Sequence of chain 1.G:
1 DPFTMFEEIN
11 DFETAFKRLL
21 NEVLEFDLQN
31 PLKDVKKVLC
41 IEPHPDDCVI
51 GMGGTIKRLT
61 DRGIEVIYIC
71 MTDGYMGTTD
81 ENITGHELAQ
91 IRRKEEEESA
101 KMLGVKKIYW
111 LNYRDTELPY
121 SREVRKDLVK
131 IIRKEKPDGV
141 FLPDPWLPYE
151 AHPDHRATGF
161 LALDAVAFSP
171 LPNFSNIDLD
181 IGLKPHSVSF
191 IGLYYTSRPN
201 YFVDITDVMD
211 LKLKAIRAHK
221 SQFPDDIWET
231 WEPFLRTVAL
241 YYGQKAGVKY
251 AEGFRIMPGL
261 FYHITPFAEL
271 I

Binding-site contacts:
Ligand atom O5 contacts residue HIS152 of chain 1.B at 3.5 Å (h-bond).
Ligand atom O3 contacts residue HIS44 of chain 1.B at 3.7 Å.
Ligand atom O4 contacts residue HIS263 of chain 1.G at 3.8 Å.
Ligand atom C8 contacts residue ALA167 of chain 1.G at 3.5 Å (hydrophobic).
Ligand atom N2 contacts residue GLY259 of chain 1.G at 4.0 Å.
Ligand atom C7 contacts residue ALA167 of chain 1.G at 3.5 Å (hydrophobic).
Ligand atom O7 contacts residue ASP47 of chain 1.B at 3.2 Å (salt-bridge).
Ligand atom O3 contacts residue GLN222 of chain 1.B at 3.9 Å.
Ligand atom O1 contacts residue GLY259 of chain 1.G at 3.4 Å (h-bond).
Ligand atom O7 contacts residue HIS155 of chain 1.B at 3.9 Å.
Ligand atom C8 contacts residue ILE50 of chain 1.B at 3.8 Å (hydrophobic).
Ligand atom N2 contacts residue HIS263 of chain 1.G at 3.8 Å.
Ligand atom C7 contacts residue ASP47 of chain 1.B at 3.9 Å.
Ligand atom O4 contacts residue ASP115 of chain 1.B at 2.5 Å (salt-bridge).
Ligand atom O4 contacts residue ARG92 of chain 1.B at 3.0 Å (salt-bridge).
Ligand atom O7 contacts residue ZN1 of chain 1.Z at 2.0 Å.
Ligand atom O6 contacts residue HIS152 of chain 1.B at 2.5 Å (h-bond).
Ligand atom O3 contacts residue HIS152 of chain 1.B at 3.7 Å.
Ligand atom C6 contacts residue HIS152 of chain 1.B at 3.7 Å.
Ligand atom O4 contacts residue GLY77 of chain 1.B at 3.4 Å.
Ligand atom C6 contacts residue ASP115 of chain 1.B at 3.3 Å.
Ligand atom O3 contacts residue ALA167 of chain 1.G at 4.0 Å.
Ligand atom O7 contacts residue ALA167 of chain 1.G at 3.2 Å.
Ligand atom C8 contacts residue HIS263 of chain 1.G at 3.8 Å.
Ligand atom O7 contacts residue HIS44 of chain 1.B at 3.4 Å (h-bond).
Ligand atom O1 contacts residue LEU260 of chain 1.G at 3.7 Å.
Ligand atom O6 contacts residue HIS44 of chain 1.B at 4.0 Å.
Ligand atom C4 contacts residue ASP115 of chain 1.B at 3.4 Å.
Ligand atom C8 contacts residue ASP47 of chain 1.B at 3.9 Å.
Ligand atom O4 contacts residue HIS152 of chain 1.B at 4.0 Å.
Ligand atom O7 contacts residue HIS263 of chain 1.G at 3.4 Å (h-bond).
Ligand atom O6 contacts residue THR116 of chain 1.B at 3.6 Å.
Ligand atom O3 contacts residue ARG92 of chain 1.B at 3.0 Å (salt-bridge).
Ligand atom C7 contacts residue ASP46 of chain 1.B at 3.8 Å.
Ligand atom O6 contacts residue ASP115 of chain 1.B at 2.5 Å (salt-bridge).
Ligand atom C7 contacts residue HIS263 of chain 1.G at 3.4 Å.
Ligand atom C5 contacts residue ASP115 of chain 1.B at 3.9 Å.
Ligand atom C8 contacts residue ASP46 of chain 1.B at 3.8 Å.
Ligand atom C7 contacts residue ZN1 of chain 1.Z at 3.2 Å.
Ligand atom O7 contacts residue ASP46 of chain 1.B at 3.6 Å (salt-bridge).

Sequence of chain 1.B:
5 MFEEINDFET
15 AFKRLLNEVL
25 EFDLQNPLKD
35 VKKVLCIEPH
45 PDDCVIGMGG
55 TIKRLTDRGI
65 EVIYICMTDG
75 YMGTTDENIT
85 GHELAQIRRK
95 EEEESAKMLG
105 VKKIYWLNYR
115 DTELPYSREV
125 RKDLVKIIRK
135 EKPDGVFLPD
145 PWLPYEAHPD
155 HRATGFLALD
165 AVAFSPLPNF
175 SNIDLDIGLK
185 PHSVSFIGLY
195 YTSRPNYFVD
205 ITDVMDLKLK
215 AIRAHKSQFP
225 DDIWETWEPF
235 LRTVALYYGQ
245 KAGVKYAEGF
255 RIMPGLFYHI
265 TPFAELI

The small molecule below binds the protein below.
Small molecule (SMILES): CC(=O)N[C@@H]1[C@@H](O)[C@H](O[C@@H]2O[C@H](CO)[C@@H](O)[C@H](O)[C@H]2NC(C)=O)[C@@H](CO)O[C@H]1O